Sequence of chain 51.L:
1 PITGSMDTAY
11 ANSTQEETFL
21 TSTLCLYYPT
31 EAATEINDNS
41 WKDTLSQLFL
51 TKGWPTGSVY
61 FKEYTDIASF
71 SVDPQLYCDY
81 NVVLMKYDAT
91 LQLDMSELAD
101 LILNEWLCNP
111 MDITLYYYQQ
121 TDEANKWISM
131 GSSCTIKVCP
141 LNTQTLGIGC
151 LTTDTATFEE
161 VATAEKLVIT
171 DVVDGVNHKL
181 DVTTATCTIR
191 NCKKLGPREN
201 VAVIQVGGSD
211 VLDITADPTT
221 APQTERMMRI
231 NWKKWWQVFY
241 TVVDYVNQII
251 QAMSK

The small molecule below binds the protein below.
Small molecule (SMILES): CC(=O)N[C@H]1[C@H](O[C@H]2[C@H](O)[C@@H](NC(C)=O)CO[C@@H]2CO)O[C@H](CO)[C@@H](O)[C@@H]1O

Binding-site contacts:
Ligand atom C1 contacts residue ASN12 of chain 51.L at 2.1 Å.
Ligand atom O7 contacts residue ASN12 of chain 51.L at 3.7 Å.
Ligand atom C7 contacts residue ASN12 of chain 51.L at 3.9 Å.
Ligand atom C2 contacts residue ASN12 of chain 51.L at 3.2 Å.
Ligand atom C5 contacts residue ASN12 of chain 51.L at 4.0 Å.
Ligand atom N2 contacts residue ASN12 of chain 51.L at 3.8 Å.
Ligand atom O5 contacts residue ASN12 of chain 51.L at 2.6 Å (h-bond).